Binding-site contacts:
Ligand atom C7 contacts residue TYR49 of chain 1.B at 3.8 Å (hydrophobic).
Ligand atom C10 contacts residue GLU22 of chain 1.B at 3.7 Å.
Ligand atom C9 contacts residue TYR49 of chain 1.B at 4.2 Å (hydrophobic).
Ligand atom C7 contacts residue ILE48 of chain 1.B at 3.9 Å (hydrophobic).
Ligand atom C5 contacts residue GLU22 of chain 1.B at 3.9 Å.
Ligand atom C5 contacts residue TYR49 of chain 1.B at 3.7 Å (hydrophobic).
Ligand atom C6 contacts residue TYR49 of chain 1.B at 3.6 Å (hydrophobic).
Ligand atom C5 contacts residue THR21 of chain 1.B at 4.0 Å.
Ligand atom C8 contacts residue TYR49 of chain 1.B at 4.3 Å (hydrophobic).
Ligand atom C9 contacts residue ILE47 of chain 1.B at 4.0 Å (hydrophobic).
Ligand atom C8 contacts residue ARG20 of chain 1.B at 4.4 Å.
Ligand atom O1 contacts residue TYR49 of chain 1.B at 3.3 Å (h-bond).
Ligand atom C8 contacts residue ILE47 of chain 1.B at 2.8 Å (hydrophobic).
Ligand atom C3 contacts residue TYR49 of chain 1.B at 4.4 Å (hydrophobic).
Ligand atom C4 contacts residue TYR49 of chain 1.B at 3.9 Å (hydrophobic).
Ligand atom C7 contacts residue GLU22 of chain 1.B at 3.6 Å.
Ligand atom C11 contacts residue GLU22 of chain 1.B at 3.5 Å.
Ligand atom C7 contacts residue ARG20 of chain 1.B at 3.1 Å.
Ligand atom C9 contacts residue GLU22 of chain 1.B at 3.4 Å.
Ligand atom C1 contacts residue TYR49 of chain 1.B at 3.9 Å (hydrophobic).
Ligand atom C4 contacts residue GLU22 of chain 1.B at 3.7 Å.
Ligand atom C7 contacts residue ILE47 of chain 1.B at 3.4 Å (hydrophobic).
Ligand atom O2 contacts residue GLU22 of chain 1.B at 3.6 Å.
Ligand atom O3 contacts residue TYR49 of chain 1.B at 4.3 Å.
Ligand atom N1 contacts residue GLU22 of chain 1.B at 3.8 Å.
Ligand atom C12 contacts residue GLU22 of chain 1.B at 3.9 Å.
Ligand atom C6 contacts residue THR21 of chain 1.B at 3.1 Å.
Ligand atom C8 contacts residue GLU22 of chain 1.B at 3.5 Å.
Ligand atom C8 contacts residue ILE48 of chain 1.B at 4.2 Å (hydrophobic).
Ligand atom C3 contacts residue GLU22 of chain 1.B at 4.3 Å.
Ligand atom C5 contacts residue ARG20 of chain 1.B at 4.1 Å.
Ligand atom C6 contacts residue ARG20 of chain 1.B at 3.2 Å.
Ligand atom C7 contacts residue THR21 of chain 1.B at 3.5 Å.
Ligand atom C6 contacts residue GLU22 of chain 1.B at 3.4 Å.

Sequence of chain 1.B:
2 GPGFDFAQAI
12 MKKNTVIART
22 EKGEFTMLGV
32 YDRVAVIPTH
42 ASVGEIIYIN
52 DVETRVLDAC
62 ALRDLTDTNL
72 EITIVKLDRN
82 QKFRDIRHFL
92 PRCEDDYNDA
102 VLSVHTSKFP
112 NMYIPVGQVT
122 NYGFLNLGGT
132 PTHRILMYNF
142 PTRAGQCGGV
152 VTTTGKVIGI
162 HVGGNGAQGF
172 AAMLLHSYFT

The small molecule below binds the protein below.
Small molecule (SMILES): CC(=O)N1C[C@H](C(=O)O)[C@@H](c2ccccc2)C1